Sequence of chain 45.A:
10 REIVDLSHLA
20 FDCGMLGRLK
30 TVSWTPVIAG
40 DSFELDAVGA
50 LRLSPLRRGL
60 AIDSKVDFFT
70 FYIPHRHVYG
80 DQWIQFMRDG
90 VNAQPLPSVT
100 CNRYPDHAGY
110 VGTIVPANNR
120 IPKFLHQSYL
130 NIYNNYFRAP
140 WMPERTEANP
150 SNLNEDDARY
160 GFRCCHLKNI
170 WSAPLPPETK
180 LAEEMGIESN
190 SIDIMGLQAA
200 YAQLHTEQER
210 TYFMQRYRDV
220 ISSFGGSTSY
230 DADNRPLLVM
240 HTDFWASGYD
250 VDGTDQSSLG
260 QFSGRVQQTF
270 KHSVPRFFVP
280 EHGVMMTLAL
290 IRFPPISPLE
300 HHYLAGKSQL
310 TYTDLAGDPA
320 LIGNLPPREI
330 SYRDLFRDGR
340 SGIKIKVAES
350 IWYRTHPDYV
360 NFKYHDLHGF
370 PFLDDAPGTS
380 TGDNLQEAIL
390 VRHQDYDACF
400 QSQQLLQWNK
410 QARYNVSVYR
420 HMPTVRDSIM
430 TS

Binding-site contacts:
Ligand atom OP2 contacts residue ARG412 of chain 45.A at 1.4 Å (salt-bridge).
Ligand atom C4' contacts residue ASN414 of chain 45.A at 3.0 Å.
Ligand atom C4' contacts residue VAL47 of chain 45.A at 4.1 Å (hydrophobic).
Ligand atom P contacts residue ARG412 of chain 45.A at 2.7 Å.
Ligand atom C5' contacts residue ARG412 of chain 45.A at 3.0 Å.
Ligand atom O4' contacts residue ASN414 of chain 45.A at 2.9 Å (h-bond).
Ligand atom O3' contacts residue VAL47 of chain 45.A at 3.1 Å.
Ligand atom C2' contacts residue VAL47 of chain 45.A at 4.3 Å (hydrophobic).
Ligand atom C5' contacts residue ASN414 of chain 45.A at 3.3 Å.
Ligand atom C1' contacts residue ASN414 of chain 45.A at 4.1 Å.
Ligand atom OP2 contacts residue LYS21 of chain 44.C at 2.7 Å (salt-bridge).
Ligand atom C4' contacts residue ARG412 of chain 45.A at 4.3 Å.
Ligand atom OP1 contacts residue ARG412 of chain 45.A at 3.8 Å.
Ligand atom C3' contacts residue VAL47 of chain 45.A at 4.0 Å (hydrophobic).
Ligand atom O5' contacts residue ARG412 of chain 45.A at 3.1 Å (salt-bridge).
Ligand atom OP1 contacts residue LYS21 of chain 44.C at 3.9 Å.
Ligand atom OP2 contacts residue ARG18 of chain 44.C at 3.7 Å.
Ligand atom OP1 contacts residue ARG18 of chain 44.C at 4.0 Å.
Ligand atom C3' contacts residue ASN414 of chain 45.A at 4.5 Å.
Ligand atom P contacts residue LYS21 of chain 44.C at 3.4 Å.
Ligand atom O3' contacts residue ARG412 of chain 45.A at 4.3 Å.

Sequence of chain 44.C:
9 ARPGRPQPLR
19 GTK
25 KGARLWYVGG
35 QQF

This protein binds this small molecule.
Small molecule (SMILES): Nc1ccn([C@H]2C[C@H](O)[C@@H](COP(=O)(O)O)O2)c(=O)n1